Binding-site contacts:
Ligand atom O4' contacts residue LYS143 of chain 31.D at 4.1 Å.
Ligand atom C2 contacts residue TRP47 of chain 31.D at 4.2 Å (hydrophobic).
Ligand atom C5' contacts residue VAL178 of chain 31.E at 4.5 Å (hydrophobic).
Ligand atom C4 contacts residue TRP47 of chain 31.D at 3.9 Å (hydrophobic).
Ligand atom OP2 contacts residue GLY49 of chain 31.E at 4.2 Å.
Ligand atom N9 contacts residue TRP47 of chain 31.D at 3.9 Å.
Ligand atom OP2 contacts residue VAL178 of chain 31.E at 4.5 Å.
Ligand atom C8 contacts residue TRP47 of chain 31.D at 3.8 Å (hydrophobic).
Ligand atom N1 contacts residue THR48 of chain 31.D at 4.0 Å.
Ligand atom C1' contacts residue TRP47 of chain 31.D at 4.3 Å (hydrophobic).
Ligand atom O4' contacts residue TRP47 of chain 31.D at 4.1 Å.
Ligand atom C6 contacts residue THR48 of chain 31.D at 4.2 Å.
Ligand atom C6 contacts residue TRP47 of chain 31.D at 3.9 Å (hydrophobic).
Ligand atom N1 contacts residue TRP47 of chain 31.D at 4.3 Å.
Ligand atom N6 contacts residue THR48 of chain 31.D at 3.3 Å (h-bond).
Ligand atom N7 contacts residue TRP47 of chain 31.D at 3.7 Å.
Ligand atom N6 contacts residue TRP47 of chain 31.D at 3.8 Å.
Ligand atom C5 contacts residue TRP47 of chain 31.D at 3.8 Å (hydrophobic).
Ligand atom N6 contacts residue TYR50 of chain 31.D at 4.2 Å.
Ligand atom N3 contacts residue TRP47 of chain 31.D at 4.1 Å.

A small-molecule ligand and the protein it binds are described below.
Small molecule (SMILES): Nc1ncnc2c1ncn2[C@@H]1O[C@H](COO[C@@H]2C[C@@H](CO[P](=O)(O)O[C@H]3[C@@H](O)[C@H](n4cnc5c(N)ncnc54)O[C@@H]3COP(=O)=O)O[C@H]2n2ccc(=O)[nH]c2=O)[C@@H](OOP(O)OC[C@H]2O[C@@H](n3ccc(=O)[nH]c3=O)[C@H](O)[C@@H]2O)[C@H]1O.Op1oo1

Sequence of chain 31.D:
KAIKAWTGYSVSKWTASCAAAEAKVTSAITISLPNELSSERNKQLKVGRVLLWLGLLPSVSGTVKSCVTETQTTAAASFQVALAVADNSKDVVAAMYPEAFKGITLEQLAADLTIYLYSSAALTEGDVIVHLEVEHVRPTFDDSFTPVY

Sequence of chain 31.E:
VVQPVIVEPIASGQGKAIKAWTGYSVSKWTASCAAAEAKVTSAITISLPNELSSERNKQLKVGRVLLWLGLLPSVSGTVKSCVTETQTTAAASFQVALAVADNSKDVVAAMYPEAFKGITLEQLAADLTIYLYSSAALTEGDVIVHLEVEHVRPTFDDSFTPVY